A protein and the small-molecule ligand that binds it are described below.
Small molecule (SMILES): CC(=O)N[C@H]1[C@H](O[C@H]2[C@H](O)[C@@H](NC(C)=O)CO[C@@H]2CO)O[C@H](CO)[C@@H](O)[C@@H]1O

Binding-site contacts:
Ligand atom C4 contacts residue ASN331 of chain 1.B at 4.4 Å.
Ligand atom N2 contacts residue ASN331 of chain 1.B at 2.9 Å (h-bond).
Ligand atom C7 contacts residue GLN580 of chain 1.B at 3.5 Å.
Ligand atom C2 contacts residue ASN331 of chain 1.B at 2.6 Å.
Ligand atom O7 contacts residue GLN580 of chain 1.B at 4.3 Å.
Ligand atom C8 contacts residue PRO579 of chain 1.B at 4.0 Å (hydrophobic).
Ligand atom C1 contacts residue GLN580 of chain 1.B at 4.3 Å.
Ligand atom C3 contacts residue ASN331 of chain 1.B at 3.9 Å.
Ligand atom N2 contacts residue GLN580 of chain 1.B at 3.8 Å.
Ligand atom C1 contacts residue ASN331 of chain 1.B at 1.5 Å.
Ligand atom C5 contacts residue ASN331 of chain 1.B at 3.7 Å.
Ligand atom C7 contacts residue ASN331 of chain 1.B at 4.1 Å.
Ligand atom C8 contacts residue GLN580 of chain 1.B at 2.9 Å.
Ligand atom O5 contacts residue ASN331 of chain 1.B at 2.5 Å (h-bond).

Sequence of chain 1.B:
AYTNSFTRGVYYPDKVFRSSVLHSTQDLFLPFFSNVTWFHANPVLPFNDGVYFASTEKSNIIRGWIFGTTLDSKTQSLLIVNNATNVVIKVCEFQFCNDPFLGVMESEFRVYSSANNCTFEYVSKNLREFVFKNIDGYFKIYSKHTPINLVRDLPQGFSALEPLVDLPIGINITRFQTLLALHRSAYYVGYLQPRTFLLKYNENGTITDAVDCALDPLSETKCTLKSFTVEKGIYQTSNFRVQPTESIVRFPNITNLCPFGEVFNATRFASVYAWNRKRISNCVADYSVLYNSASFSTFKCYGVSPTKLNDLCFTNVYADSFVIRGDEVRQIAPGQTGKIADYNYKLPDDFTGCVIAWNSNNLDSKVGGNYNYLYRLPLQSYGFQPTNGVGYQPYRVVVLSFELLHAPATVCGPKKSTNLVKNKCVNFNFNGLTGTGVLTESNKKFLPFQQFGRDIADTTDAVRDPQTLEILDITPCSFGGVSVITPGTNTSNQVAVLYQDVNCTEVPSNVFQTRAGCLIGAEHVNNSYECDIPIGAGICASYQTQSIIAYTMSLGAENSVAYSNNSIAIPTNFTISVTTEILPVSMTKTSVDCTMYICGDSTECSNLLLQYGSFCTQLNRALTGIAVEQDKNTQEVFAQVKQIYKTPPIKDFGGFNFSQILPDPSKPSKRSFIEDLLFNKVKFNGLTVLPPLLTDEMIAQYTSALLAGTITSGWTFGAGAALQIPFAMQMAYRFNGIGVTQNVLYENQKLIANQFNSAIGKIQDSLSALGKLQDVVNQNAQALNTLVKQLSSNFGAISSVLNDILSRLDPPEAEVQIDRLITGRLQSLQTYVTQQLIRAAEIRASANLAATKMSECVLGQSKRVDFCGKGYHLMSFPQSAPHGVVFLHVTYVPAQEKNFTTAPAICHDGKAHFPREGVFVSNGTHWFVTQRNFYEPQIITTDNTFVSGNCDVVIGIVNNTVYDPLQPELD